This small molecule binds to this protein.
Small molecule (SMILES): CC(=O)N[C@H]1[C@H](O[C@H]2[C@H](O)[C@@H](NC(C)=O)CO[C@@H]2CO)O[C@H](CO)[C@@H](O[C@@H]2O[C@H](CO[C@H]3O[C@H](CO[C@H]4O[C@H](CO)[C@@H](O)[C@H](O)[C@@H]4O)[C@@H](O)[C@H](O[C@H]4O[C@H](CO)[C@@H](O)[C@H](O)[C@@H]4O)[C@@H]3O)[C@@H](O)[C@H](O[C@H]3O[C@H](CO)[C@@H](O)[C@H](O)[C@@H]3O[C@H]3O[C@H](CO)[C@@H](O)[C@H](O)[C@@H]3O[C@H]3O[C@H](CO)[C@@H](O)[C@H](O)[C@@H]3O)[C@@H]2O)[C@@H]1O

Sequence of chain 1.F:
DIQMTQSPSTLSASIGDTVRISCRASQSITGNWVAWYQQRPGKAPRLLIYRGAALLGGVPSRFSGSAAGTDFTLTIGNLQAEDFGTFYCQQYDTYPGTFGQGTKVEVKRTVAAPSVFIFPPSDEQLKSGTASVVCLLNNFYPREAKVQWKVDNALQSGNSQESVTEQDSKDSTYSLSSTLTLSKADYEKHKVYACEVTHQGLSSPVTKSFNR

Binding-site contacts:
Ligand atom O2 contacts residue GLN6 of chain 1.E at 3.7 Å.
Ligand atom O5 contacts residue ASN247 of chain 1.C at 2.2 Å (h-bond).
Ligand atom C3 contacts residue HIS3 of chain 1.E at 3.8 Å.
Ligand atom C1 contacts residue HIS3 of chain 1.E at 3.4 Å.
Ligand atom C3 contacts residue ASN247 of chain 1.C at 3.8 Å.
Ligand atom O6 contacts residue THR249 of chain 1.C at 2.9 Å.
Ligand atom C2 contacts residue TYR25 of chain 1.E at 3.4 Å (hydrophobic).
Ligand atom C2 contacts residue ASN247 of chain 1.C at 2.5 Å.
Ligand atom C5 contacts residue HIS3 of chain 1.E at 3.4 Å.
Ligand atom C6 contacts residue HIS3 of chain 1.E at 3.9 Å.
Ligand atom C1 contacts residue VAL5 of chain 1.E at 4.0 Å (hydrophobic).
Ligand atom C3 contacts residue GLY26 of chain 1.E at 3.6 Å.
Ligand atom O6 contacts residue ASN247 of chain 1.C at 3.6 Å.
Ligand atom O2 contacts residue HIS3 of chain 1.E at 4.0 Å.
Ligand atom O4 contacts residue GLY26 of chain 1.E at 4.0 Å.
Ligand atom C8 contacts residue GLY26 of chain 1.E at 3.6 Å.
Ligand atom C6 contacts residue GLN1 of chain 1.E at 3.5 Å.
Ligand atom C3 contacts residue TYR25 of chain 1.E at 3.8 Å (hydrophobic).
Ligand atom C1 contacts residue ASN247 of chain 1.C at 1.4 Å.
Ligand atom O7 contacts residue TYR25 of chain 1.E at 3.1 Å.
Ligand atom C5 contacts residue ASN247 of chain 1.C at 3.5 Å.
Ligand atom O5 contacts residue GLY26 of chain 1.E at 3.9 Å.
Ligand atom O3 contacts residue TYR25 of chain 1.E at 3.7 Å.
Ligand atom N2 contacts residue GLY26 of chain 1.E at 3.7 Å.
Ligand atom O6 contacts residue ASN250 of chain 1.C at 2.6 Å (h-bond).
Ligand atom N2 contacts residue ASN247 of chain 1.C at 3.0 Å (h-bond).
Ligand atom C6 contacts residue ASN250 of chain 1.C at 4.0 Å.
Ligand atom C7 contacts residue ASN247 of chain 1.C at 3.1 Å.
Ligand atom O6 contacts residue HIS3 of chain 1.E at 4.0 Å.
Ligand atom O3 contacts residue GLY26 of chain 1.E at 3.6 Å.
Ligand atom C4 contacts residue TYR25 of chain 1.E at 3.9 Å (hydrophobic).
Ligand atom C6 contacts residue VAL5 of chain 1.E at 3.7 Å (hydrophobic).
Ligand atom O5 contacts residue HIS3 of chain 1.E at 3.7 Å.
Ligand atom O6 contacts residue VAL5 of chain 1.E at 3.9 Å.
Ligand atom C6 contacts residue HIS3 of chain 1.E at 3.3 Å.
Ligand atom C6 contacts residue THR249 of chain 1.C at 3.7 Å.
Ligand atom O7 contacts residue ASN247 of chain 1.C at 2.6 Å (h-bond).
Ligand atom O5 contacts residue ASN250 of chain 1.C at 3.7 Å.
Ligand atom O5 contacts residue TYR25 of chain 1.E at 3.8 Å.
Ligand atom O6 contacts residue GLN1 of chain 1.E at 3.1 Å (h-bond).

Sequence of chain 1.E:
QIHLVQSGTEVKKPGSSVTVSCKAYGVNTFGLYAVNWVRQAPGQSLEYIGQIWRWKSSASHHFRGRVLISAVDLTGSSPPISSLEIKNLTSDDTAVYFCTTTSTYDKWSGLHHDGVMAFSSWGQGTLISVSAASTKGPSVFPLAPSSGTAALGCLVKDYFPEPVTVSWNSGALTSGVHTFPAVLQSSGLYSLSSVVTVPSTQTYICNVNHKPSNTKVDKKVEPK

Sequence of chain 1.C:
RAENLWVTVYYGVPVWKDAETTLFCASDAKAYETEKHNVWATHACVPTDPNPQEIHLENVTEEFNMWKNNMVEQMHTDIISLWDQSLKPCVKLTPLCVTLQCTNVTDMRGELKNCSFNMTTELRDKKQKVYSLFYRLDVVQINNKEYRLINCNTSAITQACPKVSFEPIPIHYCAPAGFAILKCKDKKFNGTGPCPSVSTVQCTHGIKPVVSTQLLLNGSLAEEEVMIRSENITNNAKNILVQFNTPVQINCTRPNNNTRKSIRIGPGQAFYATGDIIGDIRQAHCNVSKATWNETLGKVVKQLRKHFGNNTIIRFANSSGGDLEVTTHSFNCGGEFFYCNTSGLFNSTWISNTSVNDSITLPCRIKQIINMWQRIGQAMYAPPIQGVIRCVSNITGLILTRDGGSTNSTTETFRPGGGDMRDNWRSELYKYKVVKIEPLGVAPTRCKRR